Binding-site contacts:
Ligand atom C7 contacts residue ASN34 of chain 4.A at 3.2 Å.
Ligand atom C8 contacts residue ASN34 of chain 4.A at 3.1 Å.
Ligand atom O7 contacts residue ASN34 of chain 4.A at 3.7 Å.
Ligand atom C5 contacts residue ASN34 of chain 4.A at 3.6 Å.
Ligand atom O3 contacts residue ASN34 of chain 4.A at 4.4 Å.
Ligand atom O5 contacts residue ASN34 of chain 4.A at 2.4 Å (h-bond).
Ligand atom O5 contacts residue LYS77 of chain 4.A at 4.2 Å.
Ligand atom C4 contacts residue ASN34 of chain 4.A at 3.8 Å.
Ligand atom N2 contacts residue ASN34 of chain 4.A at 2.8 Å (h-bond).
Ligand atom C1 contacts residue ASN34 of chain 4.A at 1.4 Å.
Ligand atom O6 contacts residue LYS77 of chain 4.A at 3.7 Å.
Ligand atom C2 contacts residue ASN34 of chain 4.A at 2.1 Å.
Ligand atom C3 contacts residue ASN34 of chain 4.A at 3.5 Å.

Sequence of chain 4.A:
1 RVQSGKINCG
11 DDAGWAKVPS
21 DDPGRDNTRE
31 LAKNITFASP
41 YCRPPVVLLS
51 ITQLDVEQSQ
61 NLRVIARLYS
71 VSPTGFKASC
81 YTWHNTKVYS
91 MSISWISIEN

A small-molecule ligand and the protein it binds are described below.
Small molecule (SMILES): CC(=O)N[C@@H]1[C@@H](O)[C@H](O)[C@@H](CO)O[C@H]1O